Sequence of chain 1.A:
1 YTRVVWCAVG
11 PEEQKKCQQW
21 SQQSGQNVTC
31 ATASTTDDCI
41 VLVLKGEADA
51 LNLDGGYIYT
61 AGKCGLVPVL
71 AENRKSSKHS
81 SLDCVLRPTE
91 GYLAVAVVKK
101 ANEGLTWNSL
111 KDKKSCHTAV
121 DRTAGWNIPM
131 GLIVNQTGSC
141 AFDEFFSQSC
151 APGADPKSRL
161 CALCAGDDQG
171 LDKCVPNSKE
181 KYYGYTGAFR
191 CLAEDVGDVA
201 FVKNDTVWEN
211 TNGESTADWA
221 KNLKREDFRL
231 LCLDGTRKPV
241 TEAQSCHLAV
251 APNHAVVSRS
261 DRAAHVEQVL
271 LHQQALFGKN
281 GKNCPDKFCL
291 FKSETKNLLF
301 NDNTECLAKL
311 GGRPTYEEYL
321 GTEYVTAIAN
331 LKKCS

A small-molecule ligand and the protein it binds are described below.
Small molecule (SMILES): CC(=O)N[C@H]1[C@H](O[C@H]2[C@H](O)[C@@H](NC(C)=O)CO[C@@H]2CO)O[C@H](CO)[C@@H](O)[C@@H]1O

Binding-site contacts:
Ligand atom C1 contacts residue TRP208 of chain 1.A at 4.0 Å (hydrophobic).
Ligand atom O7 contacts residue TRP208 of chain 1.A at 3.6 Å.
Ligand atom C6 contacts residue LYS75 of chain 1.A at 3.5 Å.
Ligand atom C8 contacts residue GLN244 of chain 1.A at 3.7 Å.
Ligand atom C8 contacts residue TRP208 of chain 1.A at 4.5 Å (hydrophobic).
Ligand atom O5 contacts residue ASP205 of chain 1.A at 3.5 Å.
Ligand atom C5 contacts residue LYS75 of chain 1.A at 3.8 Å.
Ligand atom C6 contacts residue TRP208 of chain 1.A at 3.8 Å (hydrophobic).
Ligand atom O6 contacts residue SER77 of chain 1.A at 4.1 Å.
Ligand atom C4 contacts residue ASN204 of chain 1.A at 4.3 Å.
Ligand atom C8 contacts residue LEU93 of chain 1.A at 3.9 Å (hydrophobic).
Ligand atom C5 contacts residue ASN204 of chain 1.A at 3.7 Å.
Ligand atom O5 contacts residue TRP208 of chain 1.A at 3.7 Å.
Ligand atom N2 contacts residue ASN204 of chain 1.A at 3.1 Å (h-bond).
Ligand atom C1 contacts residue ASN204 of chain 1.A at 1.4 Å.
Ligand atom C3 contacts residue ASN204 of chain 1.A at 3.9 Å.
Ligand atom C6 contacts residue SER76 of chain 1.A at 4.3 Å.
Ligand atom O4 contacts residue LYS75 of chain 1.A at 3.4 Å.
Ligand atom O6 contacts residue GLU209 of chain 1.A at 3.7 Å.
Ligand atom C8 contacts residue GLU214 of chain 1.A at 3.7 Å.
Ligand atom O7 contacts residue LEU93 of chain 1.A at 4.4 Å.
Ligand atom C2 contacts residue ASN204 of chain 1.A at 2.6 Å.
Ligand atom O6 contacts residue ASP205 of chain 1.A at 3.1 Å (salt-bridge).
Ligand atom C8 contacts residue ALA243 of chain 1.A at 4.1 Å (hydrophobic).
Ligand atom O6 contacts residue LYS75 of chain 1.A at 4.3 Å.
Ligand atom C1 contacts residue ASP205 of chain 1.A at 4.1 Å.
Ligand atom O7 contacts residue ASN204 of chain 1.A at 3.8 Å.
Ligand atom O5 contacts residue ASN204 of chain 1.A at 2.4 Å (h-bond).
Ligand atom C7 contacts residue ASN204 of chain 1.A at 3.6 Å.
Ligand atom C5 contacts residue TRP208 of chain 1.A at 3.7 Å (hydrophobic).
Ligand atom C4 contacts residue LYS75 of chain 1.A at 4.3 Å.
Ligand atom C7 contacts residue TRP208 of chain 1.A at 4.2 Å (hydrophobic).
Ligand atom C6 contacts residue ASP205 of chain 1.A at 4.3 Å.
Ligand atom C7 contacts residue LEU93 of chain 1.A at 4.4 Å (hydrophobic).
Ligand atom O6 contacts residue SER76 of chain 1.A at 4.5 Å.